A protein and the small-molecule ligand that binds it are described below.
Small molecule (SMILES): CC(C)C[C@H](NC(=O)[C@@H](Cc1ccc(O)cc1)NC(=O)C[Se]C[C@H](NC(=O)[C@H](CCC(=O)O)NC(=O)[C@H](CCCN=C(N)N)NC(=O)[C@@H](N)CCCN=C(N)N)C(N)=O)C(=O)N[C@@H](CCC(N)=O)C(=O)N[C@@H](Cc1ccc(O)cc1)C(=O)N[C@@H](C)C(=O)N[C@H](C=O)C(C)C

Sequence of chain 1.A:
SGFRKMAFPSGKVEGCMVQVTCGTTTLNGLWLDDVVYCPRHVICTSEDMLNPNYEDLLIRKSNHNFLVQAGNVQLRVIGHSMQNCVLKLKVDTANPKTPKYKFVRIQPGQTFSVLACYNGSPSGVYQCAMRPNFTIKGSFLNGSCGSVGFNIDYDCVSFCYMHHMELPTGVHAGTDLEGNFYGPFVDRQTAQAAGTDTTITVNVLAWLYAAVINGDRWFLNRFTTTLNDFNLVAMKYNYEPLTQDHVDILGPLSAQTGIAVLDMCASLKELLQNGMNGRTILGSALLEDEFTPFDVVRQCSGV

Sequence of chain 1.B:
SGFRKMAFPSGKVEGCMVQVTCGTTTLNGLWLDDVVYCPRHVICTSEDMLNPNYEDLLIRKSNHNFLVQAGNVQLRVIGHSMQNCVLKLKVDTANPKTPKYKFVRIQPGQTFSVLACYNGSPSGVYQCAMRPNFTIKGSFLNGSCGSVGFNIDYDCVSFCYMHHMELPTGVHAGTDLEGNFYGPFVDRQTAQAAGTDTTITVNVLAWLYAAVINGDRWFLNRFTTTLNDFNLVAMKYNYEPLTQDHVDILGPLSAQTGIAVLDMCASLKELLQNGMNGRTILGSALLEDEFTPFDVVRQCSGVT

Binding-site contacts:
Ligand atom CG2 contacts residue GLN189 of chain 1.A at 3.0 Å.
Ligand atom CD2 contacts residue ALA191 of chain 1.A at 3.6 Å (hydrophobic).
Ligand atom N contacts residue GLU166 of chain 1.A at 2.2 Å (salt-bridge).
Ligand atom CA contacts residue HIS164 of chain 1.A at 3.2 Å.
Ligand atom OE1 contacts residue ASN142 of chain 1.A at 3.1 Å (h-bond).
Ligand atom CB contacts residue LEU141 of chain 1.A at 3.5 Å (hydrophobic).
Ligand atom O contacts residue CYS145 of chain 1.A at 3.3 Å (h-bond).
Ligand atom CB contacts residue HIS164 of chain 1.A at 3.3 Å.
Ligand atom C contacts residue GLU166 of chain 1.A at 3.1 Å.
Ligand atom N contacts residue HIS164 of chain 1.A at 3.2 Å (h-bond).
Ligand atom CH3 contacts residue GLU166 of chain 1.A at 3.1 Å.
Ligand atom O contacts residue MET49 of chain 1.A at 3.5 Å.
Ligand atom CG1 contacts residue GLN189 of chain 1.A at 3.1 Å.
Ligand atom O contacts residue GLY143 of chain 1.A at 3.2 Å (h-bond).
Ligand atom NE2 contacts residue GLU166 of chain 1.A at 3.3 Å.
Ligand atom CE2 contacts residue THR26 of chain 1.A at 3.4 Å.
Ligand atom N contacts residue ASN142 of chain 1.A at 3.2 Å (h-bond).
Ligand atom OE2 contacts residue SER1 of chain 1.B at 2.9 Å (h-bond).
Ligand atom N contacts residue ASN142 of chain 1.A at 2.9 Å (h-bond).
Ligand atom CG2 contacts residue ASN142 of chain 1.A at 3.5 Å.
Ligand atom OE1 contacts residue ASN142 of chain 1.A at 2.6 Å (h-bond).
Ligand atom CD2 contacts residue THR26 of chain 1.A at 3.4 Å.
Ligand atom O contacts residue SER1 of chain 1.B at 2.6 Å (h-bond).
Ligand atom CG contacts residue HIS163 of chain 1.A at 3.3 Å.
Ligand atom NE2 contacts residue PHE140 of chain 1.A at 2.8 Å (h-bond).
Ligand atom CA contacts residue GLU166 of chain 1.A at 3.3 Å.
Ligand atom CD contacts residue LEU141 of chain 1.A at 3.4 Å (hydrophobic).
Ligand atom CD contacts residue LEU141 of chain 1.A at 3.5 Å (hydrophobic).
Ligand atom NE2 contacts residue HIS163 of chain 1.A at 3.5 Å (h-bond).
Ligand atom CB contacts residue GLU166 of chain 1.A at 3.5 Å.
Ligand atom OE2 contacts residue LEU141 of chain 1.A at 3.4 Å.
Ligand atom OE1 contacts residue LEU141 of chain 1.A at 3.0 Å.
Ligand atom OE1 contacts residue LEU141 of chain 1.A at 3.0 Å.
Ligand atom O contacts residue ASN142 of chain 1.A at 2.5 Å (h-bond).
Ligand atom CE2 contacts residue ALA191 of chain 1.A at 3.5 Å (hydrophobic).
Ligand atom NE2 contacts residue HIS172 of chain 1.A at 3.5 Å.
Ligand atom CA contacts residue MET165 of chain 1.A at 3.3 Å (hydrophobic).
Ligand atom N contacts residue CYS145 of chain 1.A at 3.4 Å (h-bond).
Ligand atom O contacts residue GLN189 of chain 1.A at 3.3 Å.
Ligand atom N contacts residue MET165 of chain 1.A at 3.3 Å.